This protein binds this small molecule.
Small molecule (SMILES): NC1N=c2ccccc2=N1

Sequence of chain 1.A:
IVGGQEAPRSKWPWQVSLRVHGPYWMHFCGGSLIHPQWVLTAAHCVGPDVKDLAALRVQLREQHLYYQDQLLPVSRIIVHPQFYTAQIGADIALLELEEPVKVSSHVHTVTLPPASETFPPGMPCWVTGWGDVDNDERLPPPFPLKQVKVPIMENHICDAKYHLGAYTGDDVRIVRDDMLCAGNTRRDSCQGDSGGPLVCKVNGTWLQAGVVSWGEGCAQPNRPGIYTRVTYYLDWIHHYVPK

Binding-site contacts:
Ligand atom N1 contacts residue GLY217 of chain 1.A at 2.8 Å (h-bond).
Ligand atom C4 contacts residue SER194 of chain 1.A at 4.1 Å.
Ligand atom C3 contacts residue TRP214 of chain 1.A at 4.0 Å (hydrophobic).
Ligand atom C5 contacts residue VAL212 of chain 1.A at 4.2 Å (hydrophobic).
Ligand atom C2 contacts residue TRP214 of chain 1.A at 3.8 Å (hydrophobic).
Ligand atom C1 contacts residue TRP214 of chain 1.A at 4.1 Å (hydrophobic).
Ligand atom C3 contacts residue GLY215 of chain 1.A at 3.7 Å.
Ligand atom N3 contacts residue SER189 of chain 1.A at 2.9 Å (h-bond).
Ligand atom C1 contacts residue ASP188 of chain 1.A at 3.6 Å.
Ligand atom N3 contacts residue CYS190 of chain 1.A at 4.0 Å.
Ligand atom C1 contacts residue GLY225 of chain 1.A at 4.2 Å.
Ligand atom C7 contacts residue SER189 of chain 1.A at 3.6 Å.
Ligand atom N2 contacts residue GLY217 of chain 1.A at 3.0 Å (h-bond).
Ligand atom C7 contacts residue CYS190 of chain 1.A at 3.8 Å (hydrophobic).
Ligand atom N2 contacts residue GLY215 of chain 1.A at 4.1 Å.
Ligand atom N2 contacts residue SER189 of chain 1.A at 4.1 Å.
Ligand atom N2 contacts residue CYS218 of chain 1.A at 4.0 Å.
Ligand atom C7 contacts residue TRP214 of chain 1.A at 4.1 Å (hydrophobic).
Ligand atom N1 contacts residue TRP214 of chain 1.A at 3.9 Å.
Ligand atom N1 contacts residue GLY215 of chain 1.A at 3.2 Å.
Ligand atom C2 contacts residue GLY217 of chain 1.A at 3.9 Å.
Ligand atom C6 contacts residue SER189 of chain 1.A at 3.6 Å.
Ligand atom N2 contacts residue GLY225 of chain 1.A at 3.6 Å.
Ligand atom C4 contacts residue GLN191 of chain 1.A at 3.5 Å.
Ligand atom C1 contacts residue SER189 of chain 1.A at 3.8 Å.
Ligand atom C5 contacts residue SER194 of chain 1.A at 3.4 Å.
Ligand atom C5 contacts residue CYS190 of chain 1.A at 3.6 Å (hydrophobic).
Ligand atom C3 contacts residue GLN191 of chain 1.A at 3.4 Å.
Ligand atom C1 contacts residue GLY215 of chain 1.A at 3.8 Å.
Ligand atom N2 contacts residue ARG223 of chain 1.A at 4.2 Å.
Ligand atom N3 contacts residue TRP214 of chain 1.A at 4.2 Å.
Ligand atom C6 contacts residue GLN191 of chain 1.A at 4.0 Å.
Ligand atom C1 contacts residue GLY217 of chain 1.A at 3.1 Å.
Ligand atom N3 contacts residue ASP188 of chain 1.A at 4.0 Å.
Ligand atom N2 contacts residue ASP188 of chain 1.A at 2.6 Å (salt-bridge).
Ligand atom N1 contacts residue GLU216 of chain 1.A at 4.0 Å.
Ligand atom C2 contacts residue GLY215 of chain 1.A at 3.6 Å.
Ligand atom C5 contacts residue GLN191 of chain 1.A at 3.8 Å.
Ligand atom C6 contacts residue VAL212 of chain 1.A at 3.8 Å (hydrophobic).
Ligand atom C6 contacts residue CYS190 of chain 1.A at 3.5 Å (hydrophobic).